Sequence of chain 1.D:
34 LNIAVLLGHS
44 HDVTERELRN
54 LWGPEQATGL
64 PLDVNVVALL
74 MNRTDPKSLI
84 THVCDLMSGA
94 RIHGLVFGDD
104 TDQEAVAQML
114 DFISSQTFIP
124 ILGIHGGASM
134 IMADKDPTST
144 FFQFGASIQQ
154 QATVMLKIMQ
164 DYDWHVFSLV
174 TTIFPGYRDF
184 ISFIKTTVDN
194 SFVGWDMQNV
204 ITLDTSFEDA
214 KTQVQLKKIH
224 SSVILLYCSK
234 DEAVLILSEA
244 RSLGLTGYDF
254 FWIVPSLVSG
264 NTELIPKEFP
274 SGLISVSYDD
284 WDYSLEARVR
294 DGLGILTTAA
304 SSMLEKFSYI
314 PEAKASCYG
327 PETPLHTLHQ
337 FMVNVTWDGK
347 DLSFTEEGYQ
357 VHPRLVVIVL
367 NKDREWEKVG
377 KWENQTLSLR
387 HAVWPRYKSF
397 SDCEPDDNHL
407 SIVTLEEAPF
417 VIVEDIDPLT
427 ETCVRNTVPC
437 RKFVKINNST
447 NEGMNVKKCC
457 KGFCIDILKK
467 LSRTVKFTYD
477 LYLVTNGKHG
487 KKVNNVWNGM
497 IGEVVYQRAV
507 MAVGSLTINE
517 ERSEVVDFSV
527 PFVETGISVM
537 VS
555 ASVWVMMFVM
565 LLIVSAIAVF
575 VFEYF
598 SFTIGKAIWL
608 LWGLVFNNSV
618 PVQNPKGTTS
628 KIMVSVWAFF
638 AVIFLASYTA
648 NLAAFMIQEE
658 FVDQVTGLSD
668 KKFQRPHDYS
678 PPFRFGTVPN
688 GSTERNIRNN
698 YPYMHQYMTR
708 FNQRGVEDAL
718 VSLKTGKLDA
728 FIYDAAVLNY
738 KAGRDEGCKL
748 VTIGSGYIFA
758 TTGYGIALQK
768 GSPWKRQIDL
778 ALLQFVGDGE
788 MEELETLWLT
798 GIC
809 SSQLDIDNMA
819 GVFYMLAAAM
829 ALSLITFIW

The small molecule below binds the protein below.
Small molecule (SMILES): CC(=O)N[C@H]1[C@H](O[C@H]2[C@H](O)[C@@H](NC(C)=O)CO[C@@H]2CO)O[C@H](CO)[C@@H](O)[C@@H]1O

Binding-site contacts:
Ligand atom C5 contacts residue ASN687 of chain 1.D at 3.6 Å.
Ligand atom C2 contacts residue ASN687 of chain 1.D at 2.5 Å.
Ligand atom O7 contacts residue ASN687 of chain 1.D at 2.8 Å (h-bond).
Ligand atom O7 contacts residue PRO686 of chain 1.D at 3.3 Å.
Ligand atom C1 contacts residue ASN687 of chain 1.D at 1.4 Å.
Ligand atom O5 contacts residue ASN687 of chain 1.D at 2.3 Å (h-bond).
Ligand atom C3 contacts residue ASN687 of chain 1.D at 3.8 Å.
Ligand atom N2 contacts residue ASN687 of chain 1.D at 3.1 Å (h-bond).
Ligand atom O7 contacts residue GLU691 of chain 1.D at 4.1 Å.
Ligand atom C7 contacts residue PRO686 of chain 1.D at 4.1 Å (hydrophobic).
Ligand atom N2 contacts residue PRO686 of chain 1.D at 4.1 Å.
Ligand atom C7 contacts residue ASN687 of chain 1.D at 3.2 Å.
Ligand atom C4 contacts residue ASN687 of chain 1.D at 4.3 Å.
Ligand atom C8 contacts residue ASN687 of chain 1.D at 3.5 Å.